Sequence of chain 49.A:
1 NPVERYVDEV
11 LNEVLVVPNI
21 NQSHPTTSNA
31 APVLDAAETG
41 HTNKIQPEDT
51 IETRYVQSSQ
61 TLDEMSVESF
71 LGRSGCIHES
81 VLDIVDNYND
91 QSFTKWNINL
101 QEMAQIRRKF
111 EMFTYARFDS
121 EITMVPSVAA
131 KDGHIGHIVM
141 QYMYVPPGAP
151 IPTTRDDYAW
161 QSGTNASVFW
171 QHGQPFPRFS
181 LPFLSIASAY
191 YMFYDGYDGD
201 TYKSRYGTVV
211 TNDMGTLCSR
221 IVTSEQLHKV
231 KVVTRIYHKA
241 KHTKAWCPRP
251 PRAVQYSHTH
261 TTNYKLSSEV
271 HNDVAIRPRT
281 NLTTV

Sequence of chain 49.C:
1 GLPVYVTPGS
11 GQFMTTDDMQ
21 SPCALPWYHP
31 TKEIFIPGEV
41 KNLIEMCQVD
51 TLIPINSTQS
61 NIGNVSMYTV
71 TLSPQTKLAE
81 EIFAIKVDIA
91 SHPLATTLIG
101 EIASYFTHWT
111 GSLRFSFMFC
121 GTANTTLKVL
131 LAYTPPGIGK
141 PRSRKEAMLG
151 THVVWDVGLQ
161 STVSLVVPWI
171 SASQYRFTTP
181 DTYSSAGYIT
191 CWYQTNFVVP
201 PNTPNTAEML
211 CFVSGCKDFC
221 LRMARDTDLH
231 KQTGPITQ

Binding-site contacts:
Ligand atom F3 contacts residue MET143 of chain 49.A at 3.3 Å.
Ligand atom N2 contacts residue LEU100 of chain 49.A at 3.8 Å.
Ligand atom C5B contacts residue LEU181 of chain 49.A at 3.5 Å (hydrophobic).
Ligand atom N3A contacts residue LEU217 of chain 49.A at 3.6 Å.
Ligand atom C2A contacts residue PHE179 of chain 49.A at 3.5 Å (hydrophobic).
Ligand atom C3A contacts residue TYR144 of chain 49.A at 3.7 Å (hydrophobic).
Ligand atom CM6 contacts residue LEU184 of chain 49.A at 3.4 Å (hydrophobic).
Ligand atom F1 contacts residue LEU217 of chain 49.A at 3.3 Å.
Ligand atom N1A contacts residue PHE179 of chain 49.A at 3.6 Å.
Ligand atom C4 contacts residue TYR190 of chain 49.A at 3.6 Å (hydrophobic).
Ligand atom N3A contacts residue PHE179 of chain 49.A at 3.2 Å.
Ligand atom CM4 contacts residue TYR142 of chain 49.A at 3.5 Å (hydrophobic).
Ligand atom O1 contacts residue MET214 of chain 49.A at 3.3 Å.
Ligand atom CM3 contacts residue TYR190 of chain 49.A at 3.7 Å (hydrophobic).
Ligand atom CM3 contacts residue ASN212 of chain 49.A at 3.6 Å.
Ligand atom C1C contacts residue MET214 of chain 49.A at 3.5 Å (hydrophobic).
Ligand atom F1 contacts residue TYR142 of chain 49.A at 3.3 Å.
Ligand atom C5B contacts residue TYR144 of chain 49.A at 3.7 Å (hydrophobic).
Ligand atom F3 contacts residue TYR144 of chain 49.A at 3.2 Å.
Ligand atom F2 contacts residue PHE179 of chain 49.A at 3.6 Å.
Ligand atom C4B contacts residue LEU181 of chain 49.A at 3.8 Å (hydrophobic).
Ligand atom F3 contacts residue TYR142 of chain 49.A at 2.6 Å.
Ligand atom C6B contacts residue LEU181 of chain 49.A at 3.5 Å (hydrophobic).
Ligand atom CM6 contacts residue MET214 of chain 49.A at 3.4 Å (hydrophobic).
Ligand atom O1B contacts residue ILE98 of chain 49.A at 3.1 Å.
Ligand atom N1A contacts residue TYR144 of chain 49.A at 3.3 Å.
Ligand atom C2A contacts residue TYR144 of chain 49.A at 3.6 Å (hydrophobic).
Ligand atom F2 contacts residue VAL168 of chain 49.A at 2.9 Å.
Ligand atom F2 contacts residue TYR142 of chain 49.A at 3.6 Å.
Ligand atom C1B contacts residue LEU181 of chain 49.A at 3.8 Å (hydrophobic).
Ligand atom F3 contacts residue ALA166 of chain 49.A at 3.2 Å.
Ligand atom O1A contacts residue TYR144 of chain 49.A at 3.3 Å.
Ligand atom C4 contacts residue LEU100 of chain 49.A at 3.7 Å (hydrophobic).
Ligand atom O1 contacts residue LEU100 of chain 49.A at 3.7 Å.
Ligand atom C3A contacts residue PHE179 of chain 49.A at 3.4 Å (hydrophobic).
Ligand atom F1 contacts residue MET124 of chain 49.A at 3.5 Å.
Ligand atom C3 contacts residue LEU100 of chain 49.A at 3.6 Å (hydrophobic).
Ligand atom CM6 contacts residue TYR144 of chain 49.A at 3.6 Å (hydrophobic).
Ligand atom CM2 contacts residue ILE122 of chain 49.A at 3.5 Å (hydrophobic).
Ligand atom C1B contacts residue ILE98 of chain 49.A at 3.7 Å (hydrophobic).

The small molecule below binds the protein below.
Small molecule (SMILES): Cc1cc(CCCOc2c(C)cc(-c3noc(C(F)(F)F)n3)cc2C)on1